Binding-site contacts:
Ligand atom O1 contacts residue GLY197 of chain 1.D at 2.6 Å (h-bond).
Ligand atom CB contacts residue GLU72 of chain 1.E at 3.9 Å.
Ligand atom CZ3 contacts residue PRO112 of chain 1.E at 3.5 Å (hydrophobic).
Ligand atom CZ3 contacts residue SER199 of chain 1.D at 4.1 Å.
Ligand atom CB contacts residue GLU205 of chain 1.D at 3.3 Å.
Ligand atom N contacts residue GLU72 of chain 1.E at 2.7 Å (salt-bridge).
Ligand atom O contacts residue GLN246 of chain 1.D at 3.4 Å (h-bond).
Ligand atom CH2 contacts residue THR194 of chain 1.D at 4.0 Å.
Ligand atom CB contacts residue GLU72 of chain 1.E at 3.5 Å.
Ligand atom CZ3 contacts residue THR194 of chain 1.D at 3.9 Å.
Ligand atom CE3 contacts residue SER199 of chain 1.D at 3.7 Å.
Ligand atom CB contacts residue TYR198 of chain 1.D at 3.8 Å (hydrophobic).
Ligand atom CZ2 contacts residue ARG177 of chain 1.E at 4.0 Å.
Ligand atom CE3 contacts residue ILE75 of chain 1.E at 4.0 Å (hydrophobic).
Ligand atom NE1 contacts residue ILE75 of chain 1.E at 4.0 Å.
Ligand atom CB contacts residue SER199 of chain 1.D at 3.6 Å.
Ligand atom CA contacts residue GLU205 of chain 1.D at 3.8 Å.
Ligand atom CD2 contacts residue ILE75 of chain 1.E at 3.7 Å (hydrophobic).
Ligand atom CA contacts residue GLU72 of chain 1.E at 3.5 Å.
Ligand atom CG2 contacts residue GLU205 of chain 1.D at 3.2 Å.
Ligand atom CG contacts residue GLY197 of chain 1.D at 3.4 Å.
Ligand atom CH2 contacts residue LEU110 of chain 1.E at 4.1 Å (hydrophobic).
Ligand atom CG contacts residue GLU72 of chain 1.E at 3.6 Å.
Ligand atom CE3 contacts residue PRO112 of chain 1.E at 3.7 Å (hydrophobic).
Ligand atom N contacts residue ILE75 of chain 1.E at 4.0 Å.
Ligand atom CE2 contacts residue SER199 of chain 1.D at 3.8 Å.
Ligand atom CB contacts residue GLY197 of chain 1.D at 3.7 Å.
Ligand atom CE2 contacts residue ILE75 of chain 1.E at 3.6 Å (hydrophobic).
Ligand atom CD1 contacts residue GLY197 of chain 1.D at 3.5 Å.
Ligand atom C contacts residue GLU72 of chain 1.E at 3.5 Å.
Ligand atom CZ2 contacts residue ILE75 of chain 1.E at 3.8 Å (hydrophobic).
Ligand atom N contacts residue GLY197 of chain 1.D at 3.6 Å.
Ligand atom CG2 contacts residue SER199 of chain 1.D at 3.9 Å.
Ligand atom CD2 contacts residue SER199 of chain 1.D at 3.6 Å.
Ligand atom N contacts residue SER199 of chain 1.D at 3.0 Å (h-bond).
Ligand atom O contacts residue TYR198 of chain 1.D at 3.9 Å.
Ligand atom CG contacts residue SER199 of chain 1.D at 4.0 Å.
Ligand atom CD contacts residue GLU72 of chain 1.E at 3.6 Å.
Ligand atom CA contacts residue SER199 of chain 1.D at 3.5 Å.
Ligand atom CB contacts residue ILE75 of chain 1.E at 3.9 Å (hydrophobic).

Sequence of chain 1.D:
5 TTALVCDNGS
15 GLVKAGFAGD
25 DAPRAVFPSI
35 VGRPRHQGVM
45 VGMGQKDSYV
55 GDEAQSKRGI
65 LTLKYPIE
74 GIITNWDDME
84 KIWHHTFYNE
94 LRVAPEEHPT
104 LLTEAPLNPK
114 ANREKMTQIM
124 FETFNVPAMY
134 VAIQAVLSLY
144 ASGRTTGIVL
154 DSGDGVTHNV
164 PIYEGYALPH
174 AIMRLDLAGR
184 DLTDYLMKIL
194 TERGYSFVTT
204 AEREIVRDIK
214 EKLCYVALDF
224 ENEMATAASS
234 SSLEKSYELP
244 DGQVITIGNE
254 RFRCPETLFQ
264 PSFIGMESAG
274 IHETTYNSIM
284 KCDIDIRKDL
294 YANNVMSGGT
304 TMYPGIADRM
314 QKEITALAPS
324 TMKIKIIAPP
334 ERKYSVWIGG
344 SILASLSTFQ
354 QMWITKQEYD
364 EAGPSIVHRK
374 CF

Sequence of chain 1.E:
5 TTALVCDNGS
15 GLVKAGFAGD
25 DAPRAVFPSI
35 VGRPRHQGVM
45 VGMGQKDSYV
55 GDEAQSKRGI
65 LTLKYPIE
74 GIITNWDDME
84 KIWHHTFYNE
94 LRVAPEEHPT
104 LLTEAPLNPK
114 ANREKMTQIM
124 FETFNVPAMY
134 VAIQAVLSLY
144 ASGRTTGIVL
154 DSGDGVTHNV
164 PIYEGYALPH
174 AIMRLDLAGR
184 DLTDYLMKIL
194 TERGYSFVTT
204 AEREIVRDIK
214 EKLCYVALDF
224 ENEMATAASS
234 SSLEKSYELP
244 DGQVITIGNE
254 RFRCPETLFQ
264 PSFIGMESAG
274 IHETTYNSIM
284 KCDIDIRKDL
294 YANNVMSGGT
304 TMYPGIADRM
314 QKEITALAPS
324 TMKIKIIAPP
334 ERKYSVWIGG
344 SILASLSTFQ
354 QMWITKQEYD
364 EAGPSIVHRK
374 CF

The protein below binds the small molecule below.
Small molecule (SMILES): C[C@@H]1NC(=O)[C@H](C[C@@](C)(O)CO)NC(=O)[C@@H]2CC3=C(N=C4C=CC=CC43)SC[C@H](NC(=O)[C@@H]([C@H](C)O)NC1=O)C(=O)N1C[C@H](O)C[C@H]1C(=O)N[C@@H](C)C(=O)N2